Sequence of chain 1.A:
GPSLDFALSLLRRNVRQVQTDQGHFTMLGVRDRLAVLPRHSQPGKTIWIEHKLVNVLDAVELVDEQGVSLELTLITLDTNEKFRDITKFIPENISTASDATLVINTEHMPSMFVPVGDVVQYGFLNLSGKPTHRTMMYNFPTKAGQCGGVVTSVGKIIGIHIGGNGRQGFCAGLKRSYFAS

Binding-site contacts:
Ligand atom C9 contacts residue GLU71 of chain 1.A at 3.2 Å.
Ligand atom O5 contacts residue GLY163 of chain 1.A at 3.0 Å (h-bond).
Ligand atom F1 contacts residue THR132 of chain 1.A at 3.3 Å.
Ligand atom C2 contacts residue HIS40 of chain 1.A at 3.6 Å.
Ligand atom C15 contacts residue CYS147 of chain 1.A at 1.2 Å (hydrophobic).
Ligand atom C19 contacts residue LYS143 of chain 1.A at 3.8 Å.
Ligand atom O4 contacts residue GLY163 of chain 1.A at 3.2 Å.
Ligand atom C18 contacts residue ILE162 of chain 1.A at 3.6 Å (hydrophobic).
Ligand atom C21 contacts residue THR142 of chain 1.A at 3.5 Å.
Ligand atom C21 contacts residue LYS143 of chain 1.A at 3.2 Å.
Ligand atom N4 contacts residue CYS147 of chain 1.A at 2.5 Å (h-bond).
Ligand atom N4 contacts residue ILE162 of chain 1.A at 2.7 Å (h-bond).
Ligand atom O2 contacts residue CYS147 of chain 1.A at 2.3 Å (h-bond).
Ligand atom O2 contacts residue PHE25 of chain 1.A at 3.5 Å.
Ligand atom C6 contacts residue HIS40 of chain 1.A at 3.6 Å.
Ligand atom O4 contacts residue LEU127 of chain 1.A at 3.6 Å.
Ligand atom N4 contacts residue HIS40 of chain 1.A at 3.6 Å.
Ligand atom C14 contacts residue GLY164 of chain 1.A at 3.3 Å.
Ligand atom C3 contacts residue ILE162 of chain 1.A at 3.6 Å (hydrophobic).
Ligand atom O2 contacts residue HIS40 of chain 1.A at 2.7 Å (h-bond).
Ligand atom N3 contacts residue THR142 of chain 1.A at 2.6 Å (h-bond).
Ligand atom O5 contacts residue HIS161 of chain 1.A at 2.7 Å (h-bond).
Ligand atom C6 contacts residue ILE162 of chain 1.A at 3.8 Å (hydrophobic).
Ligand atom C1 contacts residue ILE162 of chain 1.A at 3.6 Å (hydrophobic).
Ligand atom F1 contacts residue LYS130 of chain 1.A at 3.3 Å.
Ligand atom C8 contacts residue GLU71 of chain 1.A at 3.1 Å.
Ligand atom C7 contacts residue SER128 of chain 1.A at 3.4 Å.
Ligand atom C20 contacts residue GLY164 of chain 1.A at 3.8 Å.
Ligand atom O5 contacts residue GLY164 of chain 1.A at 3.6 Å (h-bond).
Ligand atom C10 contacts residue SER128 of chain 1.A at 3.3 Å.
Ligand atom C13 contacts residue THR142 of chain 1.A at 3.4 Å.
Ligand atom C5 contacts residue HIS40 of chain 1.A at 3.7 Å.
Ligand atom F1 contacts residue GLU71 of chain 1.A at 3.3 Å.
Ligand atom C18 contacts residue CYS147 of chain 1.A at 2.0 Å (hydrophobic).
Ligand atom N3 contacts residue GLY164 of chain 1.A at 3.4 Å.
Ligand atom O5 contacts residue THR142 of chain 1.A at 2.9 Å (h-bond).
Ligand atom C19 contacts residue CYS147 of chain 1.A at 2.7 Å (hydrophobic).
Ligand atom O4 contacts residue GLY164 of chain 1.A at 3.2 Å (h-bond).
Ligand atom O5 contacts residue LYS143 of chain 1.A at 3.6 Å (salt-bridge).
Ligand atom C15 contacts residue HIS40 of chain 1.A at 3.2 Å.

This protein binds this small molecule.
Small molecule (SMILES): Cc1cc(C(=O)N[C@@H](Cc2ccc(F)cc2)C(=O)N[C@H](C=O)C[C@@H]2CCCNC2=O)no1